Binding-site contacts:
Ligand atom C1 contacts residue THR233 of chain 1.E at 3.7 Å.
Ligand atom C5 contacts residue ASN231 of chain 1.E at 3.8 Å.
Ligand atom C8 contacts residue PRO235 of chain 1.E at 3.7 Å (hydrophobic).
Ligand atom C3 contacts residue THR233 of chain 1.E at 4.2 Å.
Ligand atom O7 contacts residue ASN231 of chain 1.E at 3.0 Å (h-bond).
Ligand atom C7 contacts residue ASN231 of chain 1.E at 3.2 Å.
Ligand atom O7 contacts residue HIS348 of chain 1.E at 3.4 Å.
Ligand atom C8 contacts residue ASN231 of chain 1.E at 4.4 Å.
Ligand atom O6 contacts residue THR233 of chain 1.E at 4.1 Å.
Ligand atom O7 contacts residue ILE269 of chain 1.E at 4.2 Å.
Ligand atom N2 contacts residue THR233 of chain 1.E at 4.1 Å.
Ligand atom C4 contacts residue ASN231 of chain 1.E at 4.4 Å.
Ligand atom C6 contacts residue THR233 of chain 1.E at 4.4 Å.
Ligand atom C2 contacts residue ASN231 of chain 1.E at 2.6 Å.
Ligand atom O5 contacts residue ASN231 of chain 1.E at 2.4 Å (h-bond).
Ligand atom C8 contacts residue SER271 of chain 1.E at 3.4 Å.
Ligand atom C7 contacts residue HIS348 of chain 1.E at 4.4 Å.
Ligand atom C2 contacts residue THR233 of chain 1.E at 4.3 Å.
Ligand atom N2 contacts residue ASN231 of chain 1.E at 3.0 Å (h-bond).
Ligand atom C3 contacts residue ASN231 of chain 1.E at 3.9 Å.
Ligand atom C1 contacts residue ASN231 of chain 1.E at 1.5 Å.
Ligand atom C8 contacts residue ILE269 of chain 1.E at 4.3 Å (hydrophobic).
Ligand atom O5 contacts residue THR233 of chain 1.E at 4.1 Å.
Ligand atom C8 contacts residue ILE274 of chain 1.E at 4.2 Å (hydrophobic).
Ligand atom C5 contacts residue THR233 of chain 1.E at 3.6 Å.

A protein and the small-molecule ligand that binds it are described below.
Small molecule (SMILES): CC(=O)N[C@H]1[C@H](O[C@H]2[C@H](O)[C@@H](NC(C)=O)CO[C@@H]2CO)O[C@H](CO)[C@@H](O)[C@@H]1O

Sequence of chain 1.E:
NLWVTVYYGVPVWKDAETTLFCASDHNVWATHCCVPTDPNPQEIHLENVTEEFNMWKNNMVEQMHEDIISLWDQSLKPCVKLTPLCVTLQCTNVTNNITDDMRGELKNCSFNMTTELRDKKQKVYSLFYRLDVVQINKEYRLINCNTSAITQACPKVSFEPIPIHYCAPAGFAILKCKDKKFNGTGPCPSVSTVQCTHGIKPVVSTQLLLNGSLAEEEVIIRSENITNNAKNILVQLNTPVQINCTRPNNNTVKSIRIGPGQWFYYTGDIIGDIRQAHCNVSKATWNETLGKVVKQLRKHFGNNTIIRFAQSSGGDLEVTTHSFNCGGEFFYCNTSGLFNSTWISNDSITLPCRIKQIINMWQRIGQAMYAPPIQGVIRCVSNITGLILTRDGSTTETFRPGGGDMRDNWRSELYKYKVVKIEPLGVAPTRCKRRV